Sequence of chain 1.C:
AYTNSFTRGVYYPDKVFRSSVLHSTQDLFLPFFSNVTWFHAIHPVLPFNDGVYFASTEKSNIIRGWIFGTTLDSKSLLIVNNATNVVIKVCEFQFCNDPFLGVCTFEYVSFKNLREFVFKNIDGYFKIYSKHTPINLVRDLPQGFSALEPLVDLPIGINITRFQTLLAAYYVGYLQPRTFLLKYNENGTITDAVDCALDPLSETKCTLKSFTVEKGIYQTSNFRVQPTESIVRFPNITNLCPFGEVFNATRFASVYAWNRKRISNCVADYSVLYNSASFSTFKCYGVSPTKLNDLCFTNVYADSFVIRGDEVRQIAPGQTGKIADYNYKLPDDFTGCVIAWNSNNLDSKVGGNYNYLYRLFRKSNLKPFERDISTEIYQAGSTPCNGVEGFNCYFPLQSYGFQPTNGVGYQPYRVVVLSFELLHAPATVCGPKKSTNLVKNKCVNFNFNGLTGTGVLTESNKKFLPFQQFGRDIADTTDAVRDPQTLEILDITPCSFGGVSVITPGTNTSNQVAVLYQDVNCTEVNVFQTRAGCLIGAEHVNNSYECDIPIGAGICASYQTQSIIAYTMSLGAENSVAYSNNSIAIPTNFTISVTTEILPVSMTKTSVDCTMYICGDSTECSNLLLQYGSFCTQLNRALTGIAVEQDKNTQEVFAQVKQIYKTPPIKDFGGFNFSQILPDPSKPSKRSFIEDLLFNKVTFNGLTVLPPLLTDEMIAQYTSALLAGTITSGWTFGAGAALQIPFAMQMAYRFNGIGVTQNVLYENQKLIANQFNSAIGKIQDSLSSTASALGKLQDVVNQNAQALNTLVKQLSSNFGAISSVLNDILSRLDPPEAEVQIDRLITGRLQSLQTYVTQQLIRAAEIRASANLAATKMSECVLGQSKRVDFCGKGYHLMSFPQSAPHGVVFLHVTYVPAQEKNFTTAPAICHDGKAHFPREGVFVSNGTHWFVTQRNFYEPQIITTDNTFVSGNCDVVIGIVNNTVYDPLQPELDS

Binding-site contacts:
Ligand atom C4 contacts residue ASN1134 of chain 1.C at 4.2 Å.
Ligand atom C7 contacts residue ASN1134 of chain 1.C at 3.3 Å.
Ligand atom C8 contacts residue ASN1134 of chain 1.C at 3.7 Å.
Ligand atom C8 contacts residue ILE1132 of chain 1.C at 3.3 Å (hydrophobic).
Ligand atom C2 contacts residue ASN1134 of chain 1.C at 2.5 Å.
Ligand atom C1 contacts residue ASN1134 of chain 1.C at 1.4 Å.
Ligand atom O5 contacts residue ASN1134 of chain 1.C at 2.4 Å (h-bond).
Ligand atom O7 contacts residue ASN1134 of chain 1.C at 3.5 Å (h-bond).
Ligand atom C5 contacts residue ASN1134 of chain 1.C at 3.7 Å.
Ligand atom C3 contacts residue ASN1134 of chain 1.C at 3.8 Å.
Ligand atom N2 contacts residue ASN1134 of chain 1.C at 2.9 Å (h-bond).
Ligand atom C8 contacts residue VAL1133 of chain 1.C at 4.0 Å (hydrophobic).

This small molecule binds to this protein.
Small molecule (SMILES): CC(=O)N[C@H]1[C@H](O[C@H]2[C@H](O)[C@@H](NC(C)=O)CO[C@@H]2CO)O[C@H](CO)[C@@H](O)[C@@H]1O